Sequence of chain 1.L:
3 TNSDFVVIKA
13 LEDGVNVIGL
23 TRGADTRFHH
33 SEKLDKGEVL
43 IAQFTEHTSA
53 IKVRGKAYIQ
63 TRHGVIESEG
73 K

The small molecule below binds the protein below.
Small molecule (SMILES): Nc1nc(=O)c2ncn([C@@H]3O[C@H](CO[P](=O)(O)O[C@H]4[C@@H](O)[C@H](n5cnc6c(N)ncnc65)O[C@@H]4COP(=O)=O)[C@@H](OP(=O)=O)[C@H]3O)c2[nH]1

Binding-site contacts:
Ligand atom C2 contacts residue GLU34 of chain 1.K at 3.4 Å.
Ligand atom N9 contacts residue PHE30 of chain 1.L at 4.0 Å.
Ligand atom N1 contacts residue LYS35 of chain 1.K at 3.0 Å (salt-bridge).
Ligand atom O2' contacts residue ARG29 of chain 1.L at 3.5 Å.
Ligand atom O6 contacts residue LYS54 of chain 1.L at 3.1 Å (salt-bridge).
Ligand atom N1 contacts residue PHE30 of chain 1.L at 3.5 Å.
Ligand atom N2 contacts residue THR28 of chain 1.L at 3.6 Å (h-bond).
Ligand atom N7 contacts residue PHE30 of chain 1.L at 3.4 Å.
Ligand atom O2' contacts residue PHE30 of chain 1.L at 2.9 Å (h-bond).
Ligand atom C4 contacts residue PHE30 of chain 1.L at 3.5 Å (hydrophobic).
Ligand atom C6 contacts residue LYS54 of chain 1.L at 4.0 Å.
Ligand atom N1 contacts residue GLU34 of chain 1.K at 3.4 Å (salt-bridge).
Ligand atom C6 contacts residue GLU34 of chain 1.K at 3.6 Å.
Ligand atom O6 contacts residue PHE30 of chain 1.L at 3.5 Å.
Ligand atom N1 contacts residue GLU34 of chain 1.K at 2.8 Å (salt-bridge).
Ligand atom N2 contacts residue HIS32 of chain 1.K at 3.4 Å.
Ligand atom C8 contacts residue PHE30 of chain 1.L at 3.6 Å (hydrophobic).
Ligand atom C6 contacts residue PHE30 of chain 1.L at 3.2 Å (hydrophobic).
Ligand atom C2 contacts residue LYS35 of chain 1.K at 3.8 Å.
Ligand atom N3 contacts residue PHE30 of chain 1.L at 3.7 Å.
Ligand atom N1 contacts residue LYS54 of chain 1.L at 4.2 Å.
Ligand atom N3 contacts residue THR28 of chain 1.L at 4.2 Å.
Ligand atom C6 contacts residue GLU34 of chain 1.K at 3.7 Å.
Ligand atom N6 contacts residue GLU34 of chain 1.K at 3.7 Å.
Ligand atom N6 contacts residue LYS35 of chain 1.K at 2.9 Å (salt-bridge).
Ligand atom C2' contacts residue PHE30 of chain 1.L at 3.8 Å (hydrophobic).
Ligand atom C2 contacts residue PHE30 of chain 1.L at 3.6 Å (hydrophobic).
Ligand atom C2 contacts residue HIS32 of chain 1.K at 3.8 Å.
Ligand atom N3 contacts residue HIS32 of chain 1.K at 4.0 Å.
Ligand atom O6 contacts residue GLU34 of chain 1.K at 3.4 Å (salt-bridge).
Ligand atom N3 contacts residue ARG29 of chain 1.L at 4.1 Å.
Ligand atom C5 contacts residue PHE30 of chain 1.L at 3.1 Å (hydrophobic).
Ligand atom C6 contacts residue LYS35 of chain 1.K at 3.8 Å.
Ligand atom C2 contacts residue SER33 of chain 1.K at 3.4 Å.
Ligand atom O6 contacts residue ARG56 of chain 1.L at 3.5 Å (salt-bridge).
Ligand atom N6 contacts residue LYS54 of chain 1.L at 3.4 Å (salt-bridge).
Ligand atom N1 contacts residue SER33 of chain 1.K at 3.9 Å.
Ligand atom N2 contacts residue GLU34 of chain 1.K at 2.6 Å (salt-bridge).
Ligand atom C2 contacts residue GLU34 of chain 1.K at 3.6 Å.
Ligand atom C1' contacts residue PHE30 of chain 1.L at 4.0 Å (hydrophobic).

Sequence of chain 1.K:
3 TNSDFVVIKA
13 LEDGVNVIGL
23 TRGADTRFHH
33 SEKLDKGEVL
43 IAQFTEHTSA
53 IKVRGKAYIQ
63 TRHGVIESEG